Binding-site contacts:
Ligand atom O6 contacts residue LEU52 of chain 2.B at 3.3 Å.
Ligand atom C5 contacts residue THR312 of chain 2.A at 4.4 Å.
Ligand atom C6 contacts residue THR34 of chain 2.A at 4.2 Å.
Ligand atom O5 contacts residue THR312 of chain 2.A at 3.2 Å (h-bond).
Ligand atom C2 contacts residue ASN32 of chain 2.A at 2.5 Å.
Ligand atom O5 contacts residue ALA33 of chain 2.A at 4.5 Å.
Ligand atom C6 contacts residue THR312 of chain 2.A at 4.2 Å.
Ligand atom C1 contacts residue ALA33 of chain 2.A at 4.5 Å (hydrophobic).
Ligand atom N2 contacts residue ASN32 of chain 2.A at 2.9 Å (h-bond).
Ligand atom C1 contacts residue THR312 of chain 2.A at 3.8 Å.
Ligand atom C4 contacts residue ASN32 of chain 2.A at 4.2 Å.
Ligand atom C6 contacts residue LEU52 of chain 2.B at 4.2 Å (hydrophobic).
Ligand atom O6 contacts residue THR312 of chain 2.A at 4.2 Å.
Ligand atom C1 contacts residue ASN32 of chain 2.A at 1.4 Å.
Ligand atom O5 contacts residue ASN32 of chain 2.A at 2.3 Å (h-bond).
Ligand atom O7 contacts residue ASN32 of chain 2.A at 3.8 Å.
Ligand atom C3 contacts residue ASN32 of chain 2.A at 3.8 Å.
Ligand atom C5 contacts residue ASN32 of chain 2.A at 3.7 Å.
Ligand atom C7 contacts residue ASN32 of chain 2.A at 3.6 Å.

A protein and the small-molecule ligand that binds it are described below.
Small molecule (SMILES): CC(=O)N[C@@H]1[C@@H](O)[C@H](O)[C@@H](CO)O[C@H]1O

Sequence of chain 2.A:
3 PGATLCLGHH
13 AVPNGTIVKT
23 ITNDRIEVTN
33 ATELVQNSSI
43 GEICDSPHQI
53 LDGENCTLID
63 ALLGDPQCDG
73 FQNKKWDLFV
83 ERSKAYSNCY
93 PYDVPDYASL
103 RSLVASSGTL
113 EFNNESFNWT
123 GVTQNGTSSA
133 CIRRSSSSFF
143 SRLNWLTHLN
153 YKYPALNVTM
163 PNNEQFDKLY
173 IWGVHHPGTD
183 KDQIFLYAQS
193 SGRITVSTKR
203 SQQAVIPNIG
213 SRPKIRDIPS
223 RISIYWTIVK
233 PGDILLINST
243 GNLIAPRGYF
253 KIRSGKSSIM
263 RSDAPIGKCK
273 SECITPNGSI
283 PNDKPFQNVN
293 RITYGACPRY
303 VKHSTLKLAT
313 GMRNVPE

Sequence of chain 2.B:
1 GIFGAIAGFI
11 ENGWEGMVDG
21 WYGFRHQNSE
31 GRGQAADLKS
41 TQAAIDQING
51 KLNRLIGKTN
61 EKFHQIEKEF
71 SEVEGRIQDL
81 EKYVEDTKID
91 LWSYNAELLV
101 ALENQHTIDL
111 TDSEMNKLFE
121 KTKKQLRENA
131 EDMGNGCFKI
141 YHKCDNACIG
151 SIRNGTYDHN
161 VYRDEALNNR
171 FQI